Binding-site contacts:
Ligand atom C10 contacts residue TYR16 of chain 1.A at 3.3 Å (hydrophobic).
Ligand atom C13 contacts residue TYR232 of chain 1.A at 3.3 Å (hydrophobic).
Ligand atom C11 contacts residue TYR33 of chain 1.A at 3.1 Å (hydrophobic).
Ligand atom C8 contacts residue GLU140 of chain 1.A at 4.0 Å.
Ligand atom C8 contacts residue HIS141 of chain 1.A at 3.9 Å.
Ligand atom C4 contacts residue ARG204 of chain 1.A at 3.6 Å.
Ligand atom C13 contacts residue CO31 of chain 1.E at 3.4 Å.
Ligand atom N1 contacts residue CO31 of chain 1.E at 3.9 Å.
Ligand atom C18 contacts residue ILE169 of chain 1.A at 3.6 Å (hydrophobic).
Ligand atom C14 contacts residue PHE200 of chain 1.A at 3.9 Å (hydrophobic).
Ligand atom C22 contacts residue ILE278 of chain 1.A at 3.9 Å (hydrophobic).
Ligand atom N1 contacts residue TYR33 of chain 1.A at 3.7 Å.
Ligand atom C15 contacts residue TYR232 of chain 1.A at 3.5 Å (hydrophobic).
Ligand atom C12 contacts residue TYR33 of chain 1.A at 3.3 Å (hydrophobic).
Ligand atom C8 contacts residue PHE200 of chain 1.A at 3.7 Å (hydrophobic).
Ligand atom C14 contacts residue TYR232 of chain 1.A at 3.9 Å (hydrophobic).
Ligand atom C17 contacts residue CYS269 of chain 1.A at 3.9 Å (hydrophobic).
Ligand atom C19 contacts residue CYS269 of chain 1.A at 3.6 Å (hydrophobic).
Ligand atom C13 contacts residue TYR33 of chain 1.A at 3.8 Å (hydrophobic).
Ligand atom C22 contacts residue LEU192 of chain 1.A at 3.4 Å (hydrophobic).
Ligand atom C6 contacts residue PHE200 of chain 1.A at 3.8 Å (hydrophobic).
Ligand atom C5 contacts residue LEU205 of chain 1.A at 3.8 Å (hydrophobic).
Ligand atom C22 contacts residue LEU205 of chain 1.A at 3.4 Å (hydrophobic).
Ligand atom C15 contacts residue TYR265 of chain 1.A at 3.4 Å (hydrophobic).
Ligand atom C10 contacts residue PHE200 of chain 1.A at 3.8 Å (hydrophobic).
Ligand atom C14 contacts residue TYR265 of chain 1.A at 3.2 Å (hydrophobic).
Ligand atom C1 contacts residue LEU192 of chain 1.A at 4.0 Å (hydrophobic).
Ligand atom C11 contacts residue TYR16 of chain 1.A at 3.2 Å (hydrophobic).
Ligand atom N1 contacts residue TYR16 of chain 1.A at 3.9 Å.
Ligand atom C2 contacts residue VAL196 of chain 1.A at 3.5 Å (hydrophobic).
Ligand atom C12 contacts residue GLY137 of chain 1.A at 3.3 Å.
Ligand atom C7 contacts residue GLU140 of chain 1.A at 3.5 Å.
Ligand atom C12 contacts residue CO31 of chain 1.E at 3.1 Å.
Ligand atom C14 contacts residue TYR33 of chain 1.A at 3.8 Å (hydrophobic).
Ligand atom C15 contacts residue TRP239 of chain 1.A at 3.9 Å (hydrophobic).
Ligand atom C3 contacts residue LEU205 of chain 1.A at 3.4 Å (hydrophobic).
Ligand atom C16 contacts residue TYR232 of chain 1.A at 3.5 Å (hydrophobic).
Ligand atom C4 contacts residue GLY203 of chain 1.A at 3.5 Å.
Ligand atom C16 contacts residue ILE169 of chain 1.A at 4.0 Å (hydrophobic).
Ligand atom C18 contacts residue CYS269 of chain 1.A at 3.7 Å (hydrophobic).

A small-molecule ligand and the protein it binds are described below.
Small molecule (SMILES): CCCCCCCCCC[N+](C)(C)CCCCCCCCCC

Sequence of chain 1.A:
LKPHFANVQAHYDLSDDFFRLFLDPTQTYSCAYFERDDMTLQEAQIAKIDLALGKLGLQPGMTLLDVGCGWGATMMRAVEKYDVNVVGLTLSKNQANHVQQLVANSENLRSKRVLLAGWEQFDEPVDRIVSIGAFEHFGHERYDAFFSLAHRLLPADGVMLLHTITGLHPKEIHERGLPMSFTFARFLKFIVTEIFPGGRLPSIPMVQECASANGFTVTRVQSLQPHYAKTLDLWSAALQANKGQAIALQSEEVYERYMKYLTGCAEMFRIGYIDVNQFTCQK